This protein binds this small molecule.
Small molecule (SMILES): O=P(O)(O)O[C@@H]1[C@H](O)[C@H](O)[C@@H](OP(=O)(O)O)[C@H](OP(=O)(O)O)[C@H]1O

Sequence of chain 2.C:
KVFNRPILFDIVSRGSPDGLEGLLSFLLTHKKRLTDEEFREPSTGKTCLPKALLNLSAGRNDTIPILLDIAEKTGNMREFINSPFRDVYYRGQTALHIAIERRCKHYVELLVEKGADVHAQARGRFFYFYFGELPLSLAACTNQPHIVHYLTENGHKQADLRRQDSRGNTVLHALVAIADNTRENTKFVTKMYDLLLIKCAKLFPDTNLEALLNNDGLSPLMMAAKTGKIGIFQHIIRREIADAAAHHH

Binding-site contacts:
Ligand atom O53 contacts residue HIS154 of chain 2.C at 3.1 Å (h-bond).
Ligand atom O11 contacts residue LYS199 of chain 2.C at 4.1 Å.
Ligand atom C6 contacts residue PRO153 of chain 2.C at 4.2 Å (hydrophobic).
Ligand atom O12 contacts residue ASN151 of chain 2.C at 2.9 Å (h-bond).
Ligand atom C4 contacts residue ASN151 of chain 2.C at 4.1 Å.
Ligand atom C5 contacts residue ARG104 of chain 2.C at 4.3 Å.
Ligand atom O52 contacts residue HIS154 of chain 2.C at 3.4 Å.
Ligand atom O11 contacts residue ASN151 of chain 2.C at 3.1 Å (h-bond).
Ligand atom P5 contacts residue LYS106 of chain 2.C at 4.4 Å.
Ligand atom C5 contacts residue ASN151 of chain 2.C at 3.9 Å.
Ligand atom O13 contacts residue LYS199 of chain 2.C at 2.8 Å (salt-bridge).
Ligand atom C2 contacts residue ASN151 of chain 2.C at 3.8 Å.
Ligand atom C4 contacts residue ARG104 of chain 2.C at 3.6 Å.
Ligand atom O53 contacts residue GLN152 of chain 2.C at 3.9 Å.
Ligand atom O12 contacts residue LYS199 of chain 2.C at 4.2 Å.
Ligand atom C3 contacts residue ARG104 of chain 2.C at 3.5 Å.
Ligand atom C5 contacts residue PRO153 of chain 2.C at 4.2 Å (hydrophobic).
Ligand atom P5 contacts residue PRO153 of chain 2.C at 4.2 Å.
Ligand atom P1 contacts residue ASN151 of chain 2.C at 3.9 Å.
Ligand atom P1 contacts residue LYS199 of chain 2.C at 4.0 Å.
Ligand atom O51 contacts residue GLN152 of chain 2.C at 3.5 Å.
Ligand atom O4 contacts residue ARG104 of chain 2.C at 2.7 Å (salt-bridge).
Ligand atom C1 contacts residue PRO153 of chain 2.C at 4.3 Å (hydrophobic).
Ligand atom O6 contacts residue PRO153 of chain 2.C at 3.4 Å.
Ligand atom O51 contacts residue PRO153 of chain 2.C at 4.3 Å.
Ligand atom O12 contacts residue PRO153 of chain 2.C at 3.5 Å.
Ligand atom P5 contacts residue HIS154 of chain 2.C at 4.0 Å.
Ligand atom O4 contacts residue ASN151 of chain 2.C at 4.2 Å.
Ligand atom O3 contacts residue ARG104 of chain 2.C at 3.5 Å (salt-bridge).
Ligand atom P4 contacts residue ARG104 of chain 2.C at 3.5 Å.
Ligand atom O3 contacts residue ASN151 of chain 2.C at 4.2 Å.
Ligand atom O51 contacts residue ARG104 of chain 2.C at 4.2 Å.
Ligand atom C3 contacts residue ASN151 of chain 2.C at 3.5 Å.
Ligand atom O53 contacts residue PRO153 of chain 2.C at 3.1 Å.
Ligand atom O51 contacts residue HIS154 of chain 2.C at 4.5 Å.
Ligand atom O51 contacts residue ASN151 of chain 2.C at 4.4 Å.
Ligand atom O52 contacts residue LYS106 of chain 2.C at 3.0 Å (salt-bridge).
Ligand atom O42 contacts residue ARG104 of chain 2.C at 2.5 Å (salt-bridge).
Ligand atom C1 contacts residue ASN151 of chain 2.C at 4.1 Å.
Ligand atom O41 contacts residue ARG104 of chain 2.C at 3.8 Å.